Sequence of chain 1.D:
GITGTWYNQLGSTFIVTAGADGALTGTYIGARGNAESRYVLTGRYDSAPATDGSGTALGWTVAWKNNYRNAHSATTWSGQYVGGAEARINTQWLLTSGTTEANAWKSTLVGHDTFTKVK

Sequence of chain 1.A:
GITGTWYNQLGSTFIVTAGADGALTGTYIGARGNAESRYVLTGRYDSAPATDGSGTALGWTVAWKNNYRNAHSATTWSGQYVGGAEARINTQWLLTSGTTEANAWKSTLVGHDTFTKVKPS

The protein below binds the small molecule below.
Small molecule (SMILES): NCCCC[C@@H](C=O)NC(=O)[C@H](CCC(=O)O)NC(=O)[C@H](Cc1ccccc1)NC(=O)[C@H](CCC(N)=O)NC(=O)[C@@H]1CCCN1C(=O)[C@@H](N)CC1=NC=NC1

Binding-site contacts:
Ligand atom NE2 contacts residue SER76 of chain 1.D at 3.1 Å (h-bond).
Ligand atom O contacts residue ALA34 of chain 1.D at 2.8 Å.
Ligand atom OE1 contacts residue TRP96 of chain 1.D at 3.8 Å.
Ligand atom OE1 contacts residue THR78 of chain 1.D at 4.0 Å.
Ligand atom NE2 contacts residue THR78 of chain 1.D at 2.7 Å (h-bond).
Ligand atom CB contacts residue ARG72 of chain 1.D at 3.8 Å.
Ligand atom CZ contacts residue TRP108 of chain 1.A at 3.6 Å (hydrophobic).
Ligand atom CB contacts residue TRP67 of chain 1.D at 3.8 Å (hydrophobic).
Ligand atom NE2 contacts residue TRP67 of chain 1.D at 3.6 Å.
Ligand atom CD contacts residue THR78 of chain 1.D at 3.8 Å.
Ligand atom CB contacts residue TRP67 of chain 1.D at 3.6 Å (hydrophobic).
Ligand atom O contacts residue SER15 of chain 1.D at 3.9 Å.
Ligand atom CD1 contacts residue LEU13 of chain 1.D at 3.8 Å (hydrophobic).
Ligand atom NE2 contacts residue TRP67 of chain 1.D at 3.4 Å.
Ligand atom CE1 contacts residue LEU98 of chain 1.D at 4.0 Å (hydrophobic).
Ligand atom CA contacts residue TRP67 of chain 1.D at 3.8 Å (hydrophobic).
Ligand atom OE1 contacts residue ARG72 of chain 1.D at 3.1 Å (salt-bridge).
Ligand atom CD contacts residue ARG72 of chain 1.D at 3.4 Å.
Ligand atom CG contacts residue TYR42 of chain 1.D at 3.6 Å (hydrophobic).
Ligand atom CB contacts residue TYR42 of chain 1.D at 3.6 Å (hydrophobic).
Ligand atom CD2 contacts residue TRP108 of chain 1.A at 3.2 Å (hydrophobic).
Ligand atom CB contacts residue TRP108 of chain 1.A at 3.9 Å (hydrophobic).
Ligand atom OE1 contacts residue GLY33 of chain 1.D at 4.0 Å.
Ligand atom OE2 contacts residue ARG72 of chain 1.D at 3.1 Å (salt-bridge).
Ligand atom C contacts residue ALA34 of chain 1.D at 4.0 Å (hydrophobic).
Ligand atom CG contacts residue TRP108 of chain 1.A at 3.5 Å (hydrophobic).
Ligand atom C contacts residue ALA34 of chain 1.D at 3.7 Å (hydrophobic).
Ligand atom CE1 contacts residue TRP108 of chain 1.A at 3.4 Å (hydrophobic).
Ligand atom CZ contacts residue TRP96 of chain 1.D at 3.7 Å (hydrophobic).
Ligand atom CD contacts residue ALA74 of chain 1.D at 3.9 Å (hydrophobic).
Ligand atom CE2 contacts residue TRP108 of chain 1.A at 3.3 Å (hydrophobic).
Ligand atom CD1 contacts residue TRP108 of chain 1.A at 3.5 Å (hydrophobic).
Ligand atom OE1 contacts residue SER40 of chain 1.D at 3.6 Å.
Ligand atom CD2 contacts residue SER76 of chain 1.D at 3.6 Å.
Ligand atom OE1 contacts residue TRP80 of chain 1.D at 3.6 Å.
Ligand atom CG contacts residue TRP67 of chain 1.D at 3.9 Å (hydrophobic).
Ligand atom CD contacts residue TRP80 of chain 1.D at 3.8 Å (hydrophobic).
Ligand atom NE2 contacts residue LEU98 of chain 1.D at 4.0 Å.
Ligand atom CE1 contacts residue TRP67 of chain 1.D at 3.4 Å (hydrophobic).
Ligand atom NE2 contacts residue LEU98 of chain 1.D at 3.8 Å.